The protein below binds the small molecule below.
Small molecule (SMILES): Cc1onc(C(=O)O)c1CC(N)C(=O)O

Binding-site contacts:
Ligand atom O1 contacts residue THR143 of chain 2.C at 2.5 Å (h-bond).
Ligand atom O4 contacts residue PRO89 of chain 2.C at 3.6 Å.
Ligand atom N2 contacts residue THR91 of chain 2.C at 2.7 Å (h-bond).
Ligand atom O5 contacts residue TYR61 of chain 2.C at 3.3 Å.
Ligand atom O4 contacts residue LEU90 of chain 2.C at 3.4 Å.
Ligand atom O1 contacts residue GLU193 of chain 2.C at 3.7 Å.
Ligand atom C7 contacts residue TYR61 of chain 2.C at 3.6 Å (hydrophobic).
Ligand atom O4 contacts residue ARG96 of chain 2.C at 2.8 Å (salt-bridge).
Ligand atom N2 contacts residue TYR220 of chain 2.C at 3.4 Å.
Ligand atom C5 contacts residue TYR61 of chain 2.C at 3.6 Å (hydrophobic).
Ligand atom C4 contacts residue GLU193 of chain 2.C at 3.2 Å.
Ligand atom C8 contacts residue PRO89 of chain 2.C at 3.7 Å (hydrophobic).
Ligand atom O5 contacts residue ARG96 of chain 2.C at 2.9 Å (salt-bridge).
Ligand atom C1 contacts residue THR143 of chain 2.C at 3.1 Å.
Ligand atom O2 contacts residue THR143 of chain 2.C at 3.3 Å (h-bond).
Ligand atom C8 contacts residue TYR61 of chain 2.C at 3.2 Å (hydrophobic).
Ligand atom N1 contacts residue LEU192 of chain 2.C at 3.9 Å.
Ligand atom C3 contacts residue GLU193 of chain 2.C at 3.1 Å.
Ligand atom O4 contacts residue THR91 of chain 2.C at 2.8 Å (h-bond).
Ligand atom C6 contacts residue SER142 of chain 2.C at 3.3 Å.
Ligand atom C6 contacts residue GLU193 of chain 2.C at 3.5 Å.
Ligand atom C7 contacts residue ARG96 of chain 2.C at 3.4 Å.
Ligand atom C8 contacts residue GLU193 of chain 2.C at 3.8 Å.
Ligand atom O3 contacts residue GLU193 of chain 2.C at 3.4 Å (salt-bridge).
Ligand atom O1 contacts residue LEU191 of chain 2.C at 3.9 Å.
Ligand atom C7 contacts residue SER142 of chain 2.C at 3.4 Å.
Ligand atom C5 contacts residue GLU193 of chain 2.C at 3.9 Å.
Ligand atom O4 contacts residue TYR61 of chain 2.C at 3.6 Å.
Ligand atom N1 contacts residue GLU193 of chain 2.C at 3.2 Å (salt-bridge).
Ligand atom O5 contacts residue SER142 of chain 2.C at 2.8 Å (h-bond).
Ligand atom O5 contacts residue GLY141 of chain 2.C at 3.2 Å.
Ligand atom N2 contacts residue GLU193 of chain 2.C at 2.7 Å (salt-bridge).
Ligand atom C6 contacts residue THR91 of chain 2.C at 3.4 Å.
Ligand atom C8 contacts residue TYR220 of chain 2.C at 3.9 Å (hydrophobic).
Ligand atom C7 contacts residue THR91 of chain 2.C at 3.8 Å.
Ligand atom C2 contacts residue GLU193 of chain 2.C at 3.4 Å.
Ligand atom O3 contacts residue MET196 of chain 2.C at 3.3 Å.
Ligand atom O1 contacts residue LEU192 of chain 2.C at 3.4 Å.
Ligand atom O2 contacts residue SER142 of chain 2.C at 3.6 Å.
Ligand atom N2 contacts residue PRO89 of chain 2.C at 2.9 Å (h-bond).

Sequence of chain 2.C:
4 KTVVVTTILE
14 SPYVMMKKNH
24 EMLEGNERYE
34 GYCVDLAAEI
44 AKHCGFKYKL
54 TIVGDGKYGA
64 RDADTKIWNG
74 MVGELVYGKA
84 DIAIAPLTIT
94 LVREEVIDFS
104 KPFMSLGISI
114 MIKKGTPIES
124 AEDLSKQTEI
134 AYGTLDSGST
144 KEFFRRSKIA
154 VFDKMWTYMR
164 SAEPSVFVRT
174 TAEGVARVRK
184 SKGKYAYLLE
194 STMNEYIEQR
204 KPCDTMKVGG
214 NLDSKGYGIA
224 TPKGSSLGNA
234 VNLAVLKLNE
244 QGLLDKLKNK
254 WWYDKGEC